Binding-site contacts:
Ligand atom CAM contacts residue THR106 of chain 1.A at 4.3 Å.
Ligand atom CAH contacts residue LYS53 of chain 1.A at 3.9 Å.
Ligand atom CAB contacts residue LEU104 of chain 1.A at 3.9 Å (hydrophobic).
Ligand atom CAJ contacts residue ILE84 of chain 1.A at 4.2 Å (hydrophobic).
Ligand atom CAI contacts residue VAL38 of chain 1.A at 4.0 Å (hydrophobic).
Ligand atom CAG contacts residue ILE84 of chain 1.A at 4.2 Å (hydrophobic).
Ligand atom CAJ contacts residue THR106 of chain 1.A at 4.1 Å.
Ligand atom CAB contacts residue THR106 of chain 1.A at 4.0 Å.
Ligand atom CAN contacts residue ILE84 of chain 1.A at 4.3 Å (hydrophobic).
Ligand atom OAA contacts residue VAL38 of chain 1.A at 4.0 Å.
Ligand atom NAK contacts residue MET109 of chain 1.A at 2.9 Å (h-bond).
Ligand atom CAD contacts residue LEU104 of chain 1.A at 3.7 Å (hydrophobic).
Ligand atom CAJ contacts residue MET109 of chain 1.A at 4.0 Å (hydrophobic).
Ligand atom CAC contacts residue LEU75 of chain 1.A at 4.0 Å (hydrophobic).
Ligand atom CAB contacts residue LEU75 of chain 1.A at 3.7 Å (hydrophobic).
Ligand atom CAO contacts residue ALA51 of chain 1.A at 3.8 Å (hydrophobic).
Ligand atom CAJ contacts residue HIS107 of chain 1.A at 3.8 Å.
Ligand atom CAF contacts residue MET109 of chain 1.A at 3.3 Å (hydrophobic).
Ligand atom NAK contacts residue LEU108 of chain 1.A at 3.9 Å.
Ligand atom CAH contacts residue THR106 of chain 1.A at 3.4 Å.
Ligand atom CAB contacts residue GLU71 of chain 1.A at 4.2 Å.
Ligand atom CAD contacts residue LYS53 of chain 1.A at 3.5 Å.
Ligand atom CAF contacts residue LEU108 of chain 1.A at 3.9 Å (hydrophobic).
Ligand atom CAC contacts residue GLU71 of chain 1.A at 4.1 Å.
Ligand atom CAH contacts residue ALA51 of chain 1.A at 4.0 Å (hydrophobic).
Ligand atom CAC contacts residue THR106 of chain 1.A at 4.2 Å.
Ligand atom CAH contacts residue LEU104 of chain 1.A at 4.2 Å (hydrophobic).
Ligand atom CAD contacts residue THR106 of chain 1.A at 3.6 Å.
Ligand atom CAC contacts residue LYS53 of chain 1.A at 4.1 Å.
Ligand atom NAK contacts residue ALA51 of chain 1.A at 4.2 Å.
Ligand atom NAL contacts residue ALA51 of chain 1.A at 3.8 Å.
Ligand atom NAL contacts residue THR106 of chain 1.A at 3.1 Å (h-bond).
Ligand atom CAB contacts residue LYS53 of chain 1.A at 4.1 Å.
Ligand atom CAN contacts residue THR106 of chain 1.A at 3.3 Å.
Ligand atom NAL contacts residue ILE84 of chain 1.A at 4.0 Å.
Ligand atom CAJ contacts residue ALA51 of chain 1.A at 3.8 Å (hydrophobic).
Ligand atom CAI contacts residue ALA51 of chain 1.A at 4.2 Å (hydrophobic).
Ligand atom CAG contacts residue THR106 of chain 1.A at 4.1 Å.
Ligand atom NAK contacts residue HIS107 of chain 1.A at 3.7 Å.
Ligand atom CAM contacts residue ALA51 of chain 1.A at 4.1 Å (hydrophobic).

The small molecule below binds the protein below.
Small molecule (SMILES): O=C(Nc1ccccc1)c1cccnc1

Sequence of chain 1.A:
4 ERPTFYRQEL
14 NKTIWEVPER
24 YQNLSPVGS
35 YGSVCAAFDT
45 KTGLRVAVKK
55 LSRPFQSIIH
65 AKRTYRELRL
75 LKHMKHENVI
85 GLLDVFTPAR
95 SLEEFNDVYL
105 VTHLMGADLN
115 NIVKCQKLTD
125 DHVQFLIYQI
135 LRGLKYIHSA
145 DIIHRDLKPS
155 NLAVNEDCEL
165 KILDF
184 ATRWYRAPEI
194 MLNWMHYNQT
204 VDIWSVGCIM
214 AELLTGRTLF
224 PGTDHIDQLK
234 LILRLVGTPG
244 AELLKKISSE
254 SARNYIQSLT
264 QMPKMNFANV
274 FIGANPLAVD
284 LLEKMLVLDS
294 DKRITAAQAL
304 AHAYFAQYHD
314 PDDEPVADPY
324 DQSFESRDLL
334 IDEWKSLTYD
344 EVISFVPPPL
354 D